Binding-site contacts:
Ligand atom O02 contacts residue GLU120 of chain 4.A at 2.8 Å (salt-bridge).
Ligand atom O01 contacts residue ILE121 of chain 4.A at 2.7 Å (h-bond).
Ligand atom C21 contacts residue TYR44 of chain 4.A at 3.6 Å (hydrophobic).
Ligand atom O01 contacts residue MN1 of chain 4.B at 2.3 Å.
Ligand atom O02 contacts residue ASP109 of chain 4.A at 3.0 Å (salt-bridge).
Ligand atom N08 contacts residue TYR44 of chain 4.A at 3.7 Å.
Ligand atom N09 contacts residue TYR44 of chain 4.A at 3.9 Å.
Ligand atom C02 contacts residue HIS61 of chain 4.A at 3.1 Å.
Ligand atom C04 contacts residue MN1 of chain 4.C at 3.1 Å.
Ligand atom O03 contacts residue LEU107 of chain 4.A at 3.9 Å.
Ligand atom C20 contacts residue TYR44 of chain 4.A at 3.7 Å (hydrophobic).
Ligand atom C22 contacts residue TYR44 of chain 4.A at 3.8 Å (hydrophobic).
Ligand atom C01 contacts residue HIS61 of chain 4.A at 3.1 Å.
Ligand atom C03 contacts residue GLU81 of chain 4.A at 3.6 Å.
Ligand atom C01 contacts residue MN1 of chain 4.B at 3.0 Å.
Ligand atom O03 contacts residue ASP109 of chain 4.A at 4.0 Å.
Ligand atom C19 contacts residue TYR44 of chain 4.A at 3.5 Å (hydrophobic).
Ligand atom O02 contacts residue MN1 of chain 4.B at 2.1 Å.
Ligand atom N05 contacts residue TYR44 of chain 4.A at 3.7 Å.
Ligand atom O01 contacts residue HIS61 of chain 4.A at 2.7 Å (h-bond).
Ligand atom C03 contacts residue MN1 of chain 4.C at 3.5 Å.
Ligand atom N04 contacts residue LYS54 of chain 4.A at 3.8 Å.
Ligand atom C02 contacts residue GLU81 of chain 4.A at 3.6 Å.
Ligand atom N08 contacts residue LYS54 of chain 4.A at 3.6 Å (salt-bridge).
Ligand atom O02 contacts residue MN1 of chain 4.C at 2.2 Å.
Ligand atom N07 contacts residue TYR44 of chain 4.A at 3.5 Å.
Ligand atom C21 contacts residue LYS54 of chain 4.A at 3.6 Å.
Ligand atom O02 contacts residue GLU81 of chain 4.A at 3.6 Å (salt-bridge).
Ligand atom C01 contacts residue GLU120 of chain 4.A at 3.7 Å.
Ligand atom C02 contacts residue GLU120 of chain 4.A at 3.6 Å.
Ligand atom C06 contacts residue TYR44 of chain 4.A at 4.0 Å (hydrophobic).
Ligand atom C22 contacts residue LYS54 of chain 4.A at 3.8 Å.
Ligand atom O02 contacts residue HIS61 of chain 4.A at 3.1 Å.
Ligand atom C02 contacts residue MN1 of chain 4.C at 3.2 Å.
Ligand atom O01 contacts residue GLU120 of chain 4.A at 3.2 Å (salt-bridge).
Ligand atom O03 contacts residue GLU81 of chain 4.A at 3.3 Å (salt-bridge).
Ligand atom O03 contacts residue MN1 of chain 4.C at 2.2 Å.
Ligand atom C04 contacts residue GLU81 of chain 4.A at 3.4 Å.
Ligand atom C02 contacts residue MN1 of chain 4.B at 3.0 Å.
Ligand atom N09 contacts residue LYS54 of chain 4.A at 2.9 Å (salt-bridge).

Sequence of chain 4.A:
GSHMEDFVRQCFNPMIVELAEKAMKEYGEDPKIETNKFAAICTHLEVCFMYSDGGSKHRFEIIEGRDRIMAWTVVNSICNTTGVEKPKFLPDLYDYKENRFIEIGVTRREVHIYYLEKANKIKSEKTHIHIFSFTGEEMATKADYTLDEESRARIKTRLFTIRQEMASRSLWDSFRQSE

The protein below binds the small molecule below.
Small molecule (SMILES): CC(C)(NC(=O)OCc1ccccc1)c1nc(C(=O)NCCn2cnc3c(N)ncnc32)c(O)c(=O)[nH]1